Sequence of chain 1.M:
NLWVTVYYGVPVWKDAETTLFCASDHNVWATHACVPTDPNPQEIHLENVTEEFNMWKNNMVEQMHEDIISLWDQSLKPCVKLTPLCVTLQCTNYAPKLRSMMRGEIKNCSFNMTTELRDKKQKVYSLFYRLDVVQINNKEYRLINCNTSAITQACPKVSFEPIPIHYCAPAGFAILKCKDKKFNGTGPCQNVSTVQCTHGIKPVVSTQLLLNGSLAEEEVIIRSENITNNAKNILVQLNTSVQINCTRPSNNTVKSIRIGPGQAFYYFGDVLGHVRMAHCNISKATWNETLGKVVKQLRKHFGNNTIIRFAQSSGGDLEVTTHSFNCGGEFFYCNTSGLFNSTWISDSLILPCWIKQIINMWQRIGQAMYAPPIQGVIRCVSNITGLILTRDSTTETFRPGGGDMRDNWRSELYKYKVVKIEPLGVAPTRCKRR

The protein below binds the small molecule below.
Small molecule (SMILES): CC(=O)N[C@@H]1[C@@H](O)[C@H](O)[C@@H](CO)O[C@H]1O

Binding-site contacts:
Ligand atom C7 contacts residue ASN265 of chain 1.M at 3.4 Å.
Ligand atom C3 contacts residue GLN263 of chain 1.M at 3.3 Å.
Ligand atom O5 contacts residue ARG412 of chain 1.M at 2.7 Å (salt-bridge).
Ligand atom O3 contacts residue GLN263 of chain 1.M at 4.0 Å.
Ligand atom N2 contacts residue GLN263 of chain 1.M at 3.1 Å (h-bond).
Ligand atom C8 contacts residue ILE302 of chain 1.M at 4.2 Å (hydrophobic).
Ligand atom O5 contacts residue VAL414 of chain 1.M at 4.5 Å.
Ligand atom C5 contacts residue GLN263 of chain 1.M at 4.5 Å.
Ligand atom C8 contacts residue GLN263 of chain 1.M at 3.6 Å.
Ligand atom O7 contacts residue ASN301 of chain 1.M at 3.9 Å.
Ligand atom C2 contacts residue GLN263 of chain 1.M at 3.5 Å.
Ligand atom C8 contacts residue SER303 of chain 1.M at 3.7 Å.
Ligand atom C5 contacts residue ASN265 of chain 1.M at 3.6 Å.
Ligand atom C4 contacts residue GLN263 of chain 1.M at 4.4 Å.
Ligand atom O5 contacts residue ASN265 of chain 1.M at 2.3 Å (h-bond).
Ligand atom C7 contacts residue GLN263 of chain 1.M at 4.3 Å.
Ligand atom C2 contacts residue ASN265 of chain 1.M at 2.4 Å.
Ligand atom C3 contacts residue ASN265 of chain 1.M at 3.8 Å.
Ligand atom C4 contacts residue ASN265 of chain 1.M at 4.2 Å.
Ligand atom O7 contacts residue ASN265 of chain 1.M at 3.5 Å (h-bond).
Ligand atom C1 contacts residue ASN265 of chain 1.M at 1.4 Å.
Ligand atom C8 contacts residue ASN265 of chain 1.M at 4.2 Å.
Ligand atom C5 contacts residue ARG412 of chain 1.M at 3.9 Å.
Ligand atom C1 contacts residue VAL414 of chain 1.M at 4.5 Å (hydrophobic).
Ligand atom C6 contacts residue ARG412 of chain 1.M at 3.9 Å.
Ligand atom N2 contacts residue ASN265 of chain 1.M at 2.9 Å (h-bond).
Ligand atom C7 contacts residue ASN301 of chain 1.M at 4.3 Å.
Ligand atom C1 contacts residue ARG412 of chain 1.M at 3.4 Å.
Ligand atom C8 contacts residue ASN301 of chain 1.M at 3.6 Å.
Ligand atom C1 contacts residue GLN263 of chain 1.M at 3.6 Å.